Binding-site contacts:
Ligand atom O7 contacts residue ARG77 of chain 1.B at 3.2 Å (salt-bridge).
Ligand atom C6 contacts residue PHE17 of chain 1.B at 3.5 Å (hydrophobic).
Ligand atom C3 contacts residue ASN73 of chain 1.B at 3.6 Å.
Ligand atom C5 contacts residue MAN4 of chain 1.C at 3.6 Å.
Ligand atom C2 contacts residue ASN73 of chain 1.B at 2.2 Å.
Ligand atom O5 contacts residue VAL40 of chain 1.B at 3.9 Å.
Ligand atom O3 contacts residue MAN4 of chain 1.C at 3.7 Å.
Ligand atom C6 contacts residue MAN4 of chain 1.C at 3.9 Å.
Ligand atom C1 contacts residue PHE19 of chain 1.B at 3.7 Å (hydrophobic).
Ligand atom O6 contacts residue PHE19 of chain 1.B at 3.5 Å.
Ligand atom O6 contacts residue NAG2 of chain 1.C at 3.6 Å.
Ligand atom C1 contacts residue ASN73 of chain 1.B at 1.4 Å.
Ligand atom C2 contacts residue PHE17 of chain 1.B at 3.9 Å (hydrophobic).
Ligand atom O7 contacts residue ASN73 of chain 1.B at 3.4 Å (h-bond).
Ligand atom C6 contacts residue THR36 of chain 1.B at 3.6 Å.
Ligand atom C3 contacts residue PHE17 of chain 1.B at 3.9 Å (hydrophobic).
Ligand atom O3 contacts residue NAG5 of chain 1.C at 3.3 Å (h-bond).
Ligand atom C1 contacts residue THR75 of chain 1.B at 3.3 Å.
Ligand atom O5 contacts residue GLN71 of chain 1.B at 3.9 Å.
Ligand atom C3 contacts residue MAN4 of chain 1.C at 3.8 Å.
Ligand atom O4 contacts residue VAL40 of chain 1.B at 3.2 Å.
Ligand atom C5 contacts residue PHE19 of chain 1.B at 3.8 Å (hydrophobic).
Ligand atom C2 contacts residue VAL40 of chain 1.B at 3.9 Å (hydrophobic).
Ligand atom O6 contacts residue PHE17 of chain 1.B at 3.7 Å.
Ligand atom C3 contacts residue MAN4 of chain 1.C at 3.3 Å.
Ligand atom C7 contacts residue ASN73 of chain 1.B at 3.3 Å.
Ligand atom C6 contacts residue PHE19 of chain 1.B at 3.6 Å (hydrophobic).
Ligand atom O2 contacts residue MAN4 of chain 1.C at 3.2 Å (h-bond).
Ligand atom O2 contacts residue BMA3 of chain 1.C at 3.1 Å (h-bond).
Ligand atom O4 contacts residue MAN4 of chain 1.C at 3.5 Å (h-bond).
Ligand atom O3 contacts residue MAN4 of chain 1.C at 2.9 Å (h-bond).
Ligand atom C5 contacts residue ASN73 of chain 1.B at 3.7 Å.
Ligand atom C1 contacts residue VAL40 of chain 1.B at 3.9 Å (hydrophobic).
Ligand atom C4 contacts residue NAG5 of chain 1.C at 3.3 Å.
Ligand atom O5 contacts residue PHE17 of chain 1.B at 3.4 Å.
Ligand atom C8 contacts residue ARG77 of chain 1.B at 3.4 Å.
Ligand atom O5 contacts residue ASN73 of chain 1.B at 2.4 Å (h-bond).
Ligand atom C7 contacts residue ARG77 of chain 1.B at 3.5 Å.
Ligand atom C3 contacts residue NAG5 of chain 1.C at 3.2 Å.
Ligand atom N2 contacts residue ASN73 of chain 1.B at 2.7 Å (h-bond).

A protein and the small-molecule ligand that binds it are described below.
Small molecule (SMILES): CC(=O)N[C@H]1[C@H](O[C@H]2[C@H](O)[C@@H](NC(C)=O)CO[C@@H]2CO[C@@H]2O[C@@H](C)[C@@H](O)[C@@H](O)[C@@H]2O)O[C@H](CO)[C@@H](O[C@@H]2O[C@H](CO[C@H]3O[C@H](CO)[C@@H](O)[C@H](O)[C@@H]3O[C@@H]3O[C@H](CO)[C@@H](O)[C@H](O)[C@H]3NC(C)=O)[C@@H](O)[C@H](O[C@H]3O[C@H](CO)[C@@H](O)[C@H](O)[C@@H]3O)[C@@H]2O)[C@@H]1O

Sequence of chain 1.B:
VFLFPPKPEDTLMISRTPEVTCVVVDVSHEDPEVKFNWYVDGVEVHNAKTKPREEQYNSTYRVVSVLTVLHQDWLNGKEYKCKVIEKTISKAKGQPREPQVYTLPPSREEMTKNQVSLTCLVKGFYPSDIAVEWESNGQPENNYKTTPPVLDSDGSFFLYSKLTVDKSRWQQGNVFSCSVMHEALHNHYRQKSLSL